Sequence of chain 4.D:
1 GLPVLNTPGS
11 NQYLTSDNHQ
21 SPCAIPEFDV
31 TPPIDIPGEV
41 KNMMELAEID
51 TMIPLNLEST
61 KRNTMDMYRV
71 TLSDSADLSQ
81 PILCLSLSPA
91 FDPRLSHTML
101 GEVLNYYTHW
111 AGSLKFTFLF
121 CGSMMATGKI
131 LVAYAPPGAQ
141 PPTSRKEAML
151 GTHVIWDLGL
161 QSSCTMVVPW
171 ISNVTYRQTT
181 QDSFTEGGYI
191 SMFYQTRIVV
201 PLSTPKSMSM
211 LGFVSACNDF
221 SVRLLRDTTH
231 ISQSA

The small molecule below binds the protein below.
Small molecule (SMILES): CCOC(=O)c1ccc(OCCCC2CCN(c3ccc(C)nn3)CC2)cc1

Binding-site contacts:
Ligand atom N3 contacts residue LEU239 of chain 3.B at 3.8 Å.
Ligand atom C4 contacts residue TYR157 of chain 3.B at 3.5 Å (hydrophobic).
Ligand atom O24 contacts residue THR109 of chain 3.B at 3.6 Å.
Ligand atom C3 contacts residue PRO179 of chain 3.B at 3.6 Å (hydrophobic).
Ligand atom C21 contacts residue TYR203 of chain 3.B at 3.7 Å (hydrophobic).
Ligand atom O23 contacts residue PHE236 of chain 3.B at 3.3 Å.
Ligand atom C22 contacts residue PHE236 of chain 3.B at 3.3 Å (hydrophobic).
Ligand atom O23 contacts residue TYR110 of chain 3.B at 3.5 Å.
Ligand atom C9 contacts residue VAL194 of chain 3.B at 3.8 Å (hydrophobic).
Ligand atom O15 contacts residue MET130 of chain 3.B at 3.8 Å.
Ligand atom C16 contacts residue MET130 of chain 3.B at 3.8 Å (hydrophobic).
Ligand atom C1 contacts residue ILE181 of chain 3.B at 3.5 Å (hydrophobic).
Ligand atom C13 contacts residue PHE236 of chain 3.B at 3.8 Å (hydrophobic).
Ligand atom C25 contacts residue THR109 of chain 3.B at 3.2 Å.
Ligand atom C10 contacts residue PHE132 of chain 3.B at 3.7 Å (hydrophobic).
Ligand atom N6 contacts residue VAL194 of chain 3.B at 3.6 Å.
Ligand atom C7 contacts residue ILE25 of chain 3.D at 3.8 Å (hydrophobic).
Ligand atom C19 contacts residue PHE236 of chain 3.B at 3.6 Å (hydrophobic).
Ligand atom C8 contacts residue TYR157 of chain 3.B at 3.4 Å (hydrophobic).
Ligand atom C8 contacts residue VAL194 of chain 3.B at 3.8 Å (hydrophobic).
Ligand atom C4 contacts residue ALA24 of chain 3.D at 3.9 Å (hydrophobic).
Ligand atom C11 contacts residue PHE132 of chain 3.B at 3.5 Å (hydrophobic).
Ligand atom C12 contacts residue PHE236 of chain 3.B at 3.7 Å (hydrophobic).
Ligand atom C19 contacts residue TYR110 of chain 3.B at 3.8 Å (hydrophobic).
Ligand atom C17 contacts residue MET130 of chain 3.B at 3.7 Å (hydrophobic).
Ligand atom C7 contacts residue VAL194 of chain 3.B at 3.6 Å (hydrophobic).
Ligand atom C7 contacts residue TYR157 of chain 3.B at 3.5 Å (hydrophobic).
Ligand atom N4 contacts residue ILE192 of chain 3.B at 3.6 Å.
Ligand atom C10 contacts residue ILE108 of chain 3.B at 3.5 Å (hydrophobic).
Ligand atom C1 contacts residue ILE155 of chain 3.B at 3.8 Å (hydrophobic).
Ligand atom N3 contacts residue ILE192 of chain 3.B at 3.7 Å.
Ligand atom C22 contacts residue TYR110 of chain 3.B at 3.3 Å (hydrophobic).
Ligand atom O24 contacts residue TYR110 of chain 3.B at 3.3 Å.
Ligand atom C3 contacts residue TYR157 of chain 3.B at 3.4 Å (hydrophobic).
Ligand atom O24 contacts residue PHE236 of chain 3.B at 3.9 Å.
Ligand atom C3 contacts residue ALA24 of chain 3.D at 3.6 Å (hydrophobic).
Ligand atom C20 contacts residue PHE236 of chain 3.B at 3.4 Å (hydrophobic).
Ligand atom N4 contacts residue LEU239 of chain 3.B at 3.6 Å.
Ligand atom C13 contacts residue ILE108 of chain 3.B at 3.6 Å (hydrophobic).
Ligand atom C18 contacts residue TYR110 of chain 3.B at 3.8 Å (hydrophobic).

Sequence of chain 3.D:
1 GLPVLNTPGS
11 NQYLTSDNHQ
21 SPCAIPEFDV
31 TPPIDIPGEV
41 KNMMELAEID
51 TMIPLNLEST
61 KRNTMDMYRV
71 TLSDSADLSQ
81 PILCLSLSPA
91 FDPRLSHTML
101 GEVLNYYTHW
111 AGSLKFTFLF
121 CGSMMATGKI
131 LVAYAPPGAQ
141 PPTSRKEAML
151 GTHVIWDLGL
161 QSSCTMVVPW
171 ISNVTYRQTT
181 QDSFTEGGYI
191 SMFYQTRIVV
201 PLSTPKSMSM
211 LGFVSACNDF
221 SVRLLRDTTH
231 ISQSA

Sequence of chain 3.B:
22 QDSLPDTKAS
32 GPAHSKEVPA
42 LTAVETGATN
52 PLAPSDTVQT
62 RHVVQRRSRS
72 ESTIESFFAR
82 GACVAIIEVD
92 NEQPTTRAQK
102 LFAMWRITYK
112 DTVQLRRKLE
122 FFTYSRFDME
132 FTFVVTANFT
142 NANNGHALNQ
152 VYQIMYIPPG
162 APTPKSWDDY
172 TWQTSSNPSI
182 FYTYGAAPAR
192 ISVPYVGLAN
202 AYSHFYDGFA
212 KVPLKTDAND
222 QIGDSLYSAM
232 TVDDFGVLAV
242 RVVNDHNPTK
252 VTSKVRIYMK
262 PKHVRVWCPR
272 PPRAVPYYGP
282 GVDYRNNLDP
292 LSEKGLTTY